Sequence of chain 1.A:
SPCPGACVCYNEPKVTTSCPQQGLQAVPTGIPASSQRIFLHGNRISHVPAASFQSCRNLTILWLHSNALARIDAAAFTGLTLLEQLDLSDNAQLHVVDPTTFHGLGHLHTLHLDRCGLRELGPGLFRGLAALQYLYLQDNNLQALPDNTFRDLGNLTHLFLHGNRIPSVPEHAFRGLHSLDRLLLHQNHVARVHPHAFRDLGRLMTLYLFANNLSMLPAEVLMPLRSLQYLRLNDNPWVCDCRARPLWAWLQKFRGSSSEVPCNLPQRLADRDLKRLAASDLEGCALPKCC

The small molecule below binds the protein below.
Small molecule (SMILES): CC(=O)N[C@@H]1[C@@H](O)[C@H](O)[C@@H](CO)O[C@H]1O

Binding-site contacts:
Ligand atom O7 contacts residue ASN214 of chain 1.A at 3.9 Å.
Ligand atom C7 contacts residue ASN214 of chain 1.A at 3.6 Å.
Ligand atom C4 contacts residue ASN214 of chain 1.A at 4.2 Å.
Ligand atom C3 contacts residue ASN214 of chain 1.A at 3.8 Å.
Ligand atom C5 contacts residue ASN214 of chain 1.A at 3.6 Å.
Ligand atom C2 contacts residue ASN214 of chain 1.A at 2.5 Å.
Ligand atom O5 contacts residue ALA192 of chain 1.A at 3.9 Å.
Ligand atom C1 contacts residue ALA192 of chain 1.A at 4.5 Å (hydrophobic).
Ligand atom C1 contacts residue ASN214 of chain 1.A at 1.4 Å.
Ligand atom C8 contacts residue ASN214 of chain 1.A at 4.2 Å.
Ligand atom N2 contacts residue ASN214 of chain 1.A at 2.9 Å (h-bond).
Ligand atom O6 contacts residue ALA192 of chain 1.A at 3.9 Å.
Ligand atom O5 contacts residue ASN214 of chain 1.A at 2.3 Å (h-bond).